Sequence of chain 1.A:
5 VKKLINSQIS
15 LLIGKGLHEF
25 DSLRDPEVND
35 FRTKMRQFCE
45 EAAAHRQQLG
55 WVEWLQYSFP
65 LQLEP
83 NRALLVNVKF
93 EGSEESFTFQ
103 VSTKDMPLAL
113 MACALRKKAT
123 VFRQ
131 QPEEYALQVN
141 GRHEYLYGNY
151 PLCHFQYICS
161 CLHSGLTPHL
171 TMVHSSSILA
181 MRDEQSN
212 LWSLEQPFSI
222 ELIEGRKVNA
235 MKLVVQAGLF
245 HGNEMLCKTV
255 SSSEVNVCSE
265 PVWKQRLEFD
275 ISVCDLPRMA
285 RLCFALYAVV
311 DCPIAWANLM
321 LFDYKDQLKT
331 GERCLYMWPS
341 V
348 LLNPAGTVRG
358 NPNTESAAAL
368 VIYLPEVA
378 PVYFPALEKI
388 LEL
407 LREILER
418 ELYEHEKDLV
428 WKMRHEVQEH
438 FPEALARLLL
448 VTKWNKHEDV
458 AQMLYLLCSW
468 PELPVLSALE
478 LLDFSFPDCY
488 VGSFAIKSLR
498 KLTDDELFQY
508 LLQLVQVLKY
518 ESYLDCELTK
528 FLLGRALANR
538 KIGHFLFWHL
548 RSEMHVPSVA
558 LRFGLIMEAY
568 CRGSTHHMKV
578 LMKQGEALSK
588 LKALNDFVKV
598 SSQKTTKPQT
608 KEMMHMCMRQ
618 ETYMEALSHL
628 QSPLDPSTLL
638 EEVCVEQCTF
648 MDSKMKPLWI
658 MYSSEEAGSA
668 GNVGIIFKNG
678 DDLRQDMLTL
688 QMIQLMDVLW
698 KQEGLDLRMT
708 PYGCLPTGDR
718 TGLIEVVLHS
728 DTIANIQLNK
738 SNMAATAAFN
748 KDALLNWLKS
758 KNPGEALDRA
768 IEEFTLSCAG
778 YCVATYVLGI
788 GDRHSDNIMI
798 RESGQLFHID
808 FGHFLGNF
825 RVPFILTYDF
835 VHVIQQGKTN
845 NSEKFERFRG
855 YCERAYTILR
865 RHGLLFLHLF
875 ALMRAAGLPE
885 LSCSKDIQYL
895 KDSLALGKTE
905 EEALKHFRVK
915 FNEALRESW

The protein below binds the small molecule below.
Small molecule (SMILES): COc1ccccc1-n1c(SCC(=O)Nc2ccc3nccnc3c2)nc2c(c1=O)CCCC2

Binding-site contacts:
Ligand atom CBD contacts residue ASP649 of chain 1.A at 3.9 Å.
Ligand atom CBE contacts residue ASP649 of chain 1.A at 4.0 Å.
Ligand atom CAO contacts residue VAL724 of chain 1.A at 4.0 Å (hydrophobic).
Ligand atom CAS contacts residue MET648 of chain 1.A at 3.7 Å (hydrophobic).
Ligand atom CBG contacts residue ASP649 of chain 1.A at 3.9 Å.
Ligand atom CBC contacts residue ASP649 of chain 1.A at 3.1 Å.
Ligand atom CAC contacts residue TRP656 of chain 1.A at 3.8 Å (hydrophobic).
Ligand atom CAQ contacts residue MET648 of chain 1.A at 3.9 Å (hydrophobic).
Ligand atom CAP contacts residue THR646 of chain 1.A at 3.6 Å.
Ligand atom CAZ contacts residue VAL723 of chain 1.A at 3.5 Å (hydrophobic).
Ligand atom NAY contacts residue VAL723 of chain 1.A at 4.0 Å.
Ligand atom OBA contacts residue PHE647 of chain 1.A at 3.8 Å.
Ligand atom CAK contacts residue MET796 of chain 1.A at 3.8 Å (hydrophobic).
Ligand atom CAL contacts residue ILE806 of chain 1.A at 3.7 Å (hydrophobic).
Ligand atom CAO contacts residue GLU722 of chain 1.A at 3.3 Å.
Ligand atom CAI contacts residue MET648 of chain 1.A at 3.9 Å (hydrophobic).
Ligand atom CAB contacts residue TRP656 of chain 1.A at 3.5 Å (hydrophobic).
Ligand atom OBB contacts residue MET648 of chain 1.A at 3.7 Å.
Ligand atom NAJ contacts residue MET648 of chain 1.A at 3.4 Å.
Ligand atom CAQ contacts residue PHE647 of chain 1.A at 3.8 Å (hydrophobic).
Ligand atom NAJ contacts residue ILE806 of chain 1.A at 3.6 Å.
Ligand atom CAZ contacts residue VAL724 of chain 1.A at 2.7 Å (hydrophobic).
Ligand atom CAK contacts residue ILE806 of chain 1.A at 3.9 Å (hydrophobic).
Ligand atom NAN contacts residue ILE806 of chain 1.A at 3.6 Å.
Ligand atom OBA contacts residue MET648 of chain 1.A at 3.2 Å.
Ligand atom CAK contacts residue MET648 of chain 1.A at 3.6 Å (hydrophobic).
Ligand atom NAY contacts residue VAL724 of chain 1.A at 3.1 Å (h-bond).
Ligand atom CAH contacts residue THR729 of chain 1.A at 3.8 Å.
Ligand atom CAL contacts residue MET648 of chain 1.A at 4.0 Å (hydrophobic).
Ligand atom CAW contacts residue TRP656 of chain 1.A at 3.9 Å (hydrophobic).
Ligand atom CAW contacts residue MET796 of chain 1.A at 3.8 Å (hydrophobic).
Ligand atom CAI contacts residue ILE806 of chain 1.A at 3.9 Å (hydrophobic).
Ligand atom OBA contacts residue LYS604 of chain 1.A at 3.2 Å (salt-bridge).
Ligand atom CAZ contacts residue GLU722 of chain 1.A at 3.3 Å.
Ligand atom OBA contacts residue ASP649 of chain 1.A at 3.2 Å (salt-bridge).
Ligand atom CAV contacts residue MET796 of chain 1.A at 3.7 Å (hydrophobic).
Ligand atom CAR contacts residue MET648 of chain 1.A at 3.6 Å (hydrophobic).
Ligand atom CAU contacts residue ASP649 of chain 1.A at 3.8 Å.
Ligand atom CBC contacts residue MET648 of chain 1.A at 2.9 Å (hydrophobic).
Ligand atom CBC contacts residue SER650 of chain 1.A at 3.5 Å.